Binding-site contacts:
Ligand atom O5 contacts residue GLN587 of chain 1.A at 4.4 Å.
Ligand atom O7 contacts residue ASN168 of chain 1.A at 3.4 Å (h-bond).
Ligand atom O7 contacts residue THR590 of chain 1.A at 3.3 Å.
Ligand atom C6 contacts residue GLN587 of chain 1.A at 4.4 Å.
Ligand atom N2 contacts residue ASN168 of chain 1.A at 2.9 Å (h-bond).
Ligand atom C7 contacts residue ASN168 of chain 1.A at 3.3 Å.
Ligand atom C5 contacts residue ASN168 of chain 1.A at 3.7 Å.
Ligand atom C4 contacts residue ASN168 of chain 1.A at 4.2 Å.
Ligand atom C2 contacts residue ASN168 of chain 1.A at 2.4 Å.
Ligand atom O6 contacts residue GLN587 of chain 1.A at 3.2 Å (h-bond).
Ligand atom C1 contacts residue ASN168 of chain 1.A at 1.4 Å.
Ligand atom C3 contacts residue ASN168 of chain 1.A at 3.8 Å.
Ligand atom O5 contacts residue ASN168 of chain 1.A at 2.4 Å (h-bond).
Ligand atom C7 contacts residue THR590 of chain 1.A at 4.0 Å.
Ligand atom C8 contacts residue ASN168 of chain 1.A at 4.4 Å.
Ligand atom C8 contacts residue THR590 of chain 1.A at 4.4 Å.

The small molecule below binds the protein below.
Small molecule (SMILES): CC(=O)N[C@H]1[C@H](O[C@H]2[C@H](O)[C@@H](NC(C)=O)CO[C@@H]2CO)O[C@H](CO)[C@@H](O)[C@@H]1O

Sequence of chain 1.A:
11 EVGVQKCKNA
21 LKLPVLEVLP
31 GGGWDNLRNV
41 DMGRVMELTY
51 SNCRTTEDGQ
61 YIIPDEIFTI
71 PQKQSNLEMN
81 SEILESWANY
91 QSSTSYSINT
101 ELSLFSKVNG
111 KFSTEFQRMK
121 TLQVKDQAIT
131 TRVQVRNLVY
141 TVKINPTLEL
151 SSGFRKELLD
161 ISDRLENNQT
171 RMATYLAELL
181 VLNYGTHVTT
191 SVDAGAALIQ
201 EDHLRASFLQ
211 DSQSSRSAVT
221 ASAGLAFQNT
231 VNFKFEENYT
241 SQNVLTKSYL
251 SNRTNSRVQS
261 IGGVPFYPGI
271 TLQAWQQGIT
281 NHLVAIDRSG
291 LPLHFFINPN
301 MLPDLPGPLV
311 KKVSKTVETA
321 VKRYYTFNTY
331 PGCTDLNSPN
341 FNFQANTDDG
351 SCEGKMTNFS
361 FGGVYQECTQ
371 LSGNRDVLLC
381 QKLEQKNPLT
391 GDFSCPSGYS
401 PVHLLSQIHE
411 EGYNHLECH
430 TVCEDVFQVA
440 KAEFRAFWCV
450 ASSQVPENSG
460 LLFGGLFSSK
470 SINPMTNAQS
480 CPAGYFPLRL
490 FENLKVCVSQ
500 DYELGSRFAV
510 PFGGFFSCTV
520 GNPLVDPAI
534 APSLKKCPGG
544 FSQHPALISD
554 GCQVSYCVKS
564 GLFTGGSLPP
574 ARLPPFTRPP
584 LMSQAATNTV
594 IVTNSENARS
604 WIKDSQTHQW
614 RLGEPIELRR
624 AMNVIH